A protein and the small-molecule ligand that binds it are described below.
Small molecule (SMILES): CC[C@H](C)[C@H](NC(=O)[C@H](CC1=c2ccccc2=NC1)NC(=O)[C@H](CCSC)NC(=O)[C@H](CC(C)C)NC(=O)[C@H](CC(C)C)NC(=O)[C@@H](N)CO)C(=O)N[C@H](C(=O)N[C@@H](CCC(N)=O)C(=O)N[C@@H](CS)C(=O)O)[C@@H](C)O

Binding-site contacts:
Ligand atom N contacts residue ASP77 of chain 1.A at 3.0 Å (salt-bridge).
Ligand atom CA contacts residue TYR7 of chain 1.A at 3.2 Å (hydrophobic).
Ligand atom OXT contacts residue THR143 of chain 1.A at 2.6 Å (h-bond).
Ligand atom OG contacts residue LYS66 of chain 1.A at 3.0 Å (salt-bridge).
Ligand atom O contacts residue LEU95 of chain 1.E at 3.1 Å (h-bond).
Ligand atom N contacts residue GLU63 of chain 1.A at 2.9 Å (salt-bridge).
Ligand atom CD2 contacts residue TYR7 of chain 1.A at 3.4 Å (hydrophobic).
Ligand atom O contacts residue TRP147 of chain 1.A at 3.4 Å (h-bond).
Ligand atom CE contacts residue GLY98 of chain 1.D at 3.4 Å.
Ligand atom N contacts residue LEU95 of chain 1.E at 3.0 Å (h-bond).
Ligand atom CD2 contacts residue LEU156 of chain 1.A at 3.2 Å (hydrophobic).
Ligand atom OXT contacts residue TYR84 of chain 1.A at 2.7 Å (h-bond).
Ligand atom O contacts residue TYR84 of chain 1.A at 3.4 Å (h-bond).
Ligand atom NE1 contacts residue PRO94 of chain 1.D at 2.8 Å (h-bond).
Ligand atom OG contacts residue GLU63 of chain 1.A at 3.0 Å (salt-bridge).
Ligand atom SD contacts residue GLY98 of chain 1.D at 3.4 Å (h-bond).
Ligand atom O contacts residue HIS70 of chain 1.A at 3.0 Å (h-bond).
Ligand atom CG2 contacts residue ARG97 of chain 1.A at 3.3 Å.
Ligand atom CG contacts residue TYR100 of chain 1.D at 3.4 Å (hydrophobic).
Ligand atom CZ2 contacts residue PRO94 of chain 1.D at 3.1 Å (hydrophobic).
Ligand atom O contacts residue TRP147 of chain 1.A at 2.9 Å (h-bond).
Ligand atom C contacts residue TYR7 of chain 1.A at 3.3 Å (hydrophobic).
Ligand atom N contacts residue TYR7 of chain 1.A at 2.7 Å (h-bond).
Ligand atom O contacts residue LYS146 of chain 1.A at 3.2 Å (salt-bridge).
Ligand atom CD2 contacts residue TYR99 of chain 1.A at 3.4 Å (hydrophobic).
Ligand atom C contacts residue LYS66 of chain 1.A at 3.5 Å.
Ligand atom N contacts residue TYR171 of chain 1.A at 2.8 Å (h-bond).
Ligand atom O contacts residue LYS66 of chain 1.A at 2.5 Å (salt-bridge).
Ligand atom CE contacts residue TYR100 of chain 1.D at 3.3 Å (hydrophobic).
Ligand atom NE2 contacts residue GLU29 of chain 1.E at 2.8 Å (salt-bridge).
Ligand atom CE3 contacts residue TYR31 of chain 1.D at 3.4 Å (hydrophobic).
Ligand atom CE2 contacts residue PRO94 of chain 1.D at 3.3 Å (hydrophobic).
Ligand atom CB contacts residue TRP167 of chain 1.A at 3.5 Å (hydrophobic).
Ligand atom O contacts residue TYR159 of chain 1.A at 2.6 Å (h-bond).
Ligand atom CB contacts residue TYR99 of chain 1.A at 3.4 Å (hydrophobic).
Ligand atom O contacts residue TYR100 of chain 1.D at 2.5 Å (h-bond).
Ligand atom N contacts residue TYR99 of chain 1.A at 3.2 Å (h-bond).
Ligand atom CB contacts residue THR143 of chain 1.A at 3.4 Å.
Ligand atom OG1 contacts residue ASN97 of chain 1.E at 2.7 Å (h-bond).
Ligand atom NE2 contacts residue ASN27 of chain 1.E at 2.9 Å (h-bond).

Sequence of chain 1.A:
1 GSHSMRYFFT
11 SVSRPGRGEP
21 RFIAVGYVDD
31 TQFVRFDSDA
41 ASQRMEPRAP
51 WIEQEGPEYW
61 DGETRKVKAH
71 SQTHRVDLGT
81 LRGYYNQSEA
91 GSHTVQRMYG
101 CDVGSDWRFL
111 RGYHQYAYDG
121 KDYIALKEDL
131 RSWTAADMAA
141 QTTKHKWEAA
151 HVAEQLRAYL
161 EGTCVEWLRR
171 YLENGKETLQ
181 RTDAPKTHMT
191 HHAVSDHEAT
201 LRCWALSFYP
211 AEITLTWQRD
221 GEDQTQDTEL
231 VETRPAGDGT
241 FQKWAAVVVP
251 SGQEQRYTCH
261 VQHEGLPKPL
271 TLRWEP

Sequence of chain 1.E:
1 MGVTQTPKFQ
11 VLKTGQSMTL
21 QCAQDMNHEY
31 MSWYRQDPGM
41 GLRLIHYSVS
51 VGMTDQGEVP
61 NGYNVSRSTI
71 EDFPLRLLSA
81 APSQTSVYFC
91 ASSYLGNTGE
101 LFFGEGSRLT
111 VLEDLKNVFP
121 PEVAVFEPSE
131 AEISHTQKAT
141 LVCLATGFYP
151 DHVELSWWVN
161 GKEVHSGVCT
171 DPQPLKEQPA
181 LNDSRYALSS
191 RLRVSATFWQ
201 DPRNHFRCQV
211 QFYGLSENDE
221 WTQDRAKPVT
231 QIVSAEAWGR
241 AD

Sequence of chain 1.D:
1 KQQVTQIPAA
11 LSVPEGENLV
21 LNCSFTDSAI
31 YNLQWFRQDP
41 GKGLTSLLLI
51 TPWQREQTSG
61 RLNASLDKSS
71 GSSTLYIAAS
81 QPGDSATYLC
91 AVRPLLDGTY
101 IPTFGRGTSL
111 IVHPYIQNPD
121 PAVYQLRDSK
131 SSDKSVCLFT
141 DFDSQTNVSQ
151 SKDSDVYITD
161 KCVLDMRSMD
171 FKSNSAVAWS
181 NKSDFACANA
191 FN